Binding-site contacts:
Ligand atom O5 contacts residue ASN126 of chain 3.A at 2.4 Å (h-bond).
Ligand atom C8 contacts residue GLU123 of chain 3.A at 3.6 Å.
Ligand atom C3 contacts residue ASN126 of chain 3.A at 3.8 Å.
Ligand atom C8 contacts residue ASN126 of chain 3.A at 3.9 Å.
Ligand atom C1 contacts residue ASN126 of chain 3.A at 1.4 Å.
Ligand atom C7 contacts residue ASN126 of chain 3.A at 3.6 Å.
Ligand atom N2 contacts residue ASN126 of chain 3.A at 2.7 Å (h-bond).
Ligand atom C2 contacts residue ASN126 of chain 3.A at 2.5 Å.
Ligand atom O7 contacts residue ASN126 of chain 3.A at 4.5 Å.
Ligand atom C4 contacts residue ASN126 of chain 3.A at 4.2 Å.
Ligand atom C5 contacts residue ASN126 of chain 3.A at 3.7 Å.

The protein below binds the small molecule below.
Small molecule (SMILES): CC(=O)N[C@@H]1[C@@H](O)[C@H](O)[C@@H](CO)O[C@H]1O

Sequence of chain 3.A:
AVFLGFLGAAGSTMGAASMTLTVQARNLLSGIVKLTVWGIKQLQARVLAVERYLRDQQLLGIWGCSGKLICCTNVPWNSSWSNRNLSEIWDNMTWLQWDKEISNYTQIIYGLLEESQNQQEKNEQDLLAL